Binding-site contacts:
Ligand atom C3 contacts residue THR62 of chain 1.A at 4.4 Å.
Ligand atom O4 contacts residue GLN63 of chain 1.A at 4.5 Å.
Ligand atom C4 contacts residue ASN60 of chain 1.A at 4.2 Å.
Ligand atom N2 contacts residue ASN60 of chain 1.A at 3.1 Å (h-bond).
Ligand atom C7 contacts residue ASN60 of chain 1.A at 3.5 Å.
Ligand atom C3 contacts residue ASN60 of chain 1.A at 3.8 Å.
Ligand atom O7 contacts residue ASN60 of chain 1.A at 3.4 Å (h-bond).
Ligand atom C1 contacts residue THR62 of chain 1.A at 3.8 Å.
Ligand atom C1 contacts residue ASN60 of chain 1.A at 1.4 Å.
Ligand atom C5 contacts residue ILE64 of chain 1.A at 4.5 Å (hydrophobic).
Ligand atom C5 contacts residue GLN63 of chain 1.A at 4.0 Å.
Ligand atom N2 contacts residue THR62 of chain 1.A at 4.2 Å.
Ligand atom O5 contacts residue ILE64 of chain 1.A at 4.2 Å.
Ligand atom O5 contacts residue ASN60 of chain 1.A at 2.3 Å (h-bond).
Ligand atom C5 contacts residue ASN60 of chain 1.A at 3.7 Å.
Ligand atom O5 contacts residue THR62 of chain 1.A at 4.4 Å.
Ligand atom C2 contacts residue THR62 of chain 1.A at 4.4 Å.
Ligand atom C2 contacts residue ASN60 of chain 1.A at 2.6 Å.

Sequence of chain 1.A:
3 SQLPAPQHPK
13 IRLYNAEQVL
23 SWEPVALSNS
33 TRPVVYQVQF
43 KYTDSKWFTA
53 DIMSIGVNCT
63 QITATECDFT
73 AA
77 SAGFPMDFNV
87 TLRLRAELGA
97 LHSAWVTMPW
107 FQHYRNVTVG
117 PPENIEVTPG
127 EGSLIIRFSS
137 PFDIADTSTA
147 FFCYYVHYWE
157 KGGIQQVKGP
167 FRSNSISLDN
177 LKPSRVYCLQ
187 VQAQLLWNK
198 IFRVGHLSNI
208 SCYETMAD

This protein binds this small molecule.
Small molecule (SMILES): CC(=O)N[C@@H]1[C@@H](O)[C@H](O)[C@@H](CO)O[C@H]1O